Sequence of chain 1.J:
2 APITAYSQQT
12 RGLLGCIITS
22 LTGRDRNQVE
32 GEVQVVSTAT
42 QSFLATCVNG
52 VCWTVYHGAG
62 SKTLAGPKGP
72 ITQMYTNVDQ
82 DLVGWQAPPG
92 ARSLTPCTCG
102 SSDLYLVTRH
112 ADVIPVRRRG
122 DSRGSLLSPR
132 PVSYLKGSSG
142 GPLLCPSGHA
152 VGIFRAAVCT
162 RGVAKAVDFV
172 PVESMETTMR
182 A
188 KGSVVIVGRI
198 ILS

Sequence of chain 1.K:
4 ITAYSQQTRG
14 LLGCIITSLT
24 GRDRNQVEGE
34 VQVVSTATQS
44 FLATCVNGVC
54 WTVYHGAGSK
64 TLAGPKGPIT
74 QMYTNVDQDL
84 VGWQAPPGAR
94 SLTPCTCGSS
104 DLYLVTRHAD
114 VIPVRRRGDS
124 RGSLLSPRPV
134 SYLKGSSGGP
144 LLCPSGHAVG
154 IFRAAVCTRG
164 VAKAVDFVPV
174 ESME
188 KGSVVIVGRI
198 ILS

This small molecule binds to this protein.
Small molecule (SMILES): COc1ccc2c(OC[C@@H]3C[C@H]4C(=O)N(C)CCCC/C=C\[C@@H]5C[C@@]5(C(=O)NS(=O)(=O)C5(C)CC5)NC(=O)N34)cc(-c3nc(C(C)C)cs3)nc2c1

Binding-site contacts:
Ligand atom O27 contacts residue GLY138 of chain 1.K at 3.1 Å.
Ligand atom C10 contacts residue VAL133 of chain 1.J at 3.4 Å (hydrophobic).
Ligand atom N18 contacts residue HIS58 of chain 1.K at 3.4 Å (h-bond).
Ligand atom C33 contacts residue ASP82 of chain 1.K at 3.2 Å.
Ligand atom C35 contacts residue ASP82 of chain 1.K at 3.2 Å.
Ligand atom C14 contacts residue ALA158 of chain 1.K at 3.4 Å (hydrophobic).
Ligand atom O24 contacts residue SER140 of chain 1.K at 3.3 Å (h-bond).
Ligand atom O28 contacts residue GLY138 of chain 1.K at 3.1 Å (h-bond).
Ligand atom O24 contacts residue GLY138 of chain 1.K at 3.1 Å (h-bond).
Ligand atom C34 contacts residue ASP82 of chain 1.K at 3.5 Å.
Ligand atom O51 contacts residue ARG156 of chain 1.K at 3.1 Å (salt-bridge).
Ligand atom C37 contacts residue SER134 of chain 1.J at 3.5 Å.
Ligand atom O27 contacts residue SER140 of chain 1.K at 2.5 Å (h-bond).
Ligand atom C50 contacts residue SER134 of chain 1.J at 3.2 Å.
Ligand atom C30 contacts residue GLY59 of chain 1.K at 3.5 Å.
Ligand atom C40 contacts residue ARG156 of chain 1.K at 3.5 Å.
Ligand atom O17 contacts residue LYS137 of chain 1.K at 3.2 Å (salt-bridge).
Ligand atom C31 contacts residue GLN42 of chain 1.K at 3.5 Å.
Ligand atom C21 contacts residue PHE155 of chain 1.K at 3.2 Å (hydrophobic).
Ligand atom C40 contacts residue ASP169 of chain 1.K at 3.4 Å.
Ligand atom O8 contacts residue ALA158 of chain 1.K at 3.5 Å (h-bond).
Ligand atom N23 contacts residue HIS58 of chain 1.K at 2.9 Å (h-bond).
Ligand atom N23 contacts residue SER140 of chain 1.K at 3.2 Å (h-bond).
Ligand atom C30 contacts residue HIS58 of chain 1.K at 3.3 Å.
Ligand atom C37 contacts residue ASP82 of chain 1.K at 3.4 Å.
Ligand atom S25 contacts residue SER140 of chain 1.K at 3.2 Å (h-bond).
Ligand atom C39 contacts residue ARG156 of chain 1.K at 3.5 Å.
Ligand atom C49 contacts residue TYR135 of chain 1.J at 3.5 Å (hydrophobic).
Ligand atom N45 contacts residue SER134 of chain 1.J at 2.9 Å (h-bond).
Ligand atom O28 contacts residue LYS137 of chain 1.K at 3.2 Å.
Ligand atom N18 contacts residue ARG156 of chain 1.K at 2.9 Å (salt-bridge).
Ligand atom C26 contacts residue HIS58 of chain 1.K at 3.5 Å.
Ligand atom N45 contacts residue HIS58 of chain 1.K at 3.5 Å.
Ligand atom C43 contacts residue SER134 of chain 1.J at 3.5 Å.
Ligand atom C22 contacts residue SER140 of chain 1.K at 3.3 Å.
Ligand atom N38 contacts residue ASP82 of chain 1.K at 3.5 Å.
Ligand atom O24 contacts residue SER139 of chain 1.K at 3.4 Å (h-bond).
Ligand atom C29 contacts residue GLN42 of chain 1.K at 3.5 Å.
Ligand atom C35 contacts residue SER134 of chain 1.J at 3.0 Å.
Ligand atom C21 contacts residue ARG156 of chain 1.K at 3.4 Å.